Sequence of chain 1.I:
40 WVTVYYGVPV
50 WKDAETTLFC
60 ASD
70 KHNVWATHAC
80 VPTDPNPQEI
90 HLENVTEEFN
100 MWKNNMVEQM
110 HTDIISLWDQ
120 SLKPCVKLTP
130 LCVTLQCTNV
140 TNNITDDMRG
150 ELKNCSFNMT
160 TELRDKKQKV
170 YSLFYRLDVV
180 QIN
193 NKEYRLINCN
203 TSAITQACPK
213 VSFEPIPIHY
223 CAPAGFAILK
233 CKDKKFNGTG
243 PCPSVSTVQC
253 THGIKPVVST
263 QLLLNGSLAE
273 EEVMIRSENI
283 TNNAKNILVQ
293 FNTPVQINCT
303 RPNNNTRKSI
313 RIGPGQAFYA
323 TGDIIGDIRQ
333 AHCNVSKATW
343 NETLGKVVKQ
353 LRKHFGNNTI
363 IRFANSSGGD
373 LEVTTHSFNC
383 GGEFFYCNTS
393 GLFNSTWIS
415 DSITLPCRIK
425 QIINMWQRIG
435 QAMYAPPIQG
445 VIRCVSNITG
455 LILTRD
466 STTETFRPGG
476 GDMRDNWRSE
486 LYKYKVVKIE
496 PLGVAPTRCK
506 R

The protein below binds the small molecule below.
Small molecule (SMILES): CC(=O)N[C@H]1[C@H](O[C@H]2[C@H](O)[C@@H](NC(C)=O)CO[C@@H]2CO)O[C@H](CO)[C@@H](O[C@@H]2O[C@H](CO)[C@@H](O)[C@H](O[C@H]3O[C@H](CO)[C@@H](O)[C@H](O)[C@@H]3O)[C@@H]2O)[C@@H]1O

Binding-site contacts:
Ligand atom C8 contacts residue ASN381 of chain 1.I at 3.4 Å.
Ligand atom O7 contacts residue VAL449 of chain 1.I at 3.7 Å.
Ligand atom C7 contacts residue ASN381 of chain 1.I at 4.0 Å.
Ligand atom C2 contacts residue SER450 of chain 1.I at 4.5 Å.
Ligand atom N2 contacts residue ASN267 of chain 1.I at 3.0 Å (h-bond).
Ligand atom C7 contacts residue ASN267 of chain 1.I at 3.9 Å.
Ligand atom C5 contacts residue VAL449 of chain 1.I at 3.5 Å (hydrophobic).
Ligand atom N2 contacts residue SER450 of chain 1.I at 3.9 Å.
Ligand atom C1 contacts residue ASN267 of chain 1.I at 1.5 Å.
Ligand atom C5 contacts residue ASN267 of chain 1.I at 3.8 Å.
Ligand atom C8 contacts residue LEU266 of chain 1.I at 4.1 Å (hydrophobic).
Ligand atom C1 contacts residue SER450 of chain 1.I at 4.1 Å.
Ligand atom O7 contacts residue ARG447 of chain 1.I at 4.4 Å.
Ligand atom C4 contacts residue VAL449 of chain 1.I at 3.8 Å (hydrophobic).
Ligand atom O7 contacts residue PRO217 of chain 1.I at 3.5 Å.
Ligand atom C6 contacts residue GLU216 of chain 1.I at 4.3 Å.
Ligand atom O6 contacts residue SER214 of chain 1.I at 4.1 Å.
Ligand atom O5 contacts residue ASN267 of chain 1.I at 2.4 Å (h-bond).
Ligand atom C5 contacts residue NAG1 of chain 1.V at 3.8 Å.
Ligand atom O7 contacts residue ASN267 of chain 1.I at 4.5 Å.
Ligand atom O4 contacts residue VAL449 of chain 1.I at 3.7 Å.
Ligand atom C1 contacts residue NAG1 of chain 1.V at 3.8 Å.
Ligand atom C3 contacts residue VAL449 of chain 1.I at 3.5 Å (hydrophobic).
Ligand atom C6 contacts residue NAG1 of chain 1.V at 3.9 Å.
Ligand atom O5 contacts residue NAG1 of chain 1.V at 3.2 Å.
Ligand atom C2 contacts residue ASN267 of chain 1.I at 2.5 Å.
Ligand atom C8 contacts residue PHE380 of chain 1.I at 3.8 Å (hydrophobic).
Ligand atom O3 contacts residue CYS382 of chain 1.I at 3.5 Å (h-bond).
Ligand atom C7 contacts residue VAL449 of chain 1.I at 4.2 Å (hydrophobic).
Ligand atom C8 contacts residue VAL449 of chain 1.I at 4.0 Å (hydrophobic).
Ligand atom O6 contacts residue GLY383 of chain 1.I at 4.0 Å.
Ligand atom C6 contacts residue SER214 of chain 1.I at 4.3 Å.
Ligand atom C8 contacts residue VAL259 of chain 1.I at 4.3 Å (hydrophobic).
Ligand atom O5 contacts residue VAL449 of chain 1.I at 4.3 Å.
Ligand atom C2 contacts residue VAL449 of chain 1.I at 4.3 Å (hydrophobic).
Ligand atom C3 contacts residue ASN267 of chain 1.I at 3.9 Å.
Ligand atom C1 contacts residue VAL449 of chain 1.I at 4.0 Å (hydrophobic).
Ligand atom C4 contacts residue ASN267 of chain 1.I at 4.3 Å.
Ligand atom O7 contacts residue ASN381 of chain 1.I at 3.8 Å.